Sequence of chain 1.A:
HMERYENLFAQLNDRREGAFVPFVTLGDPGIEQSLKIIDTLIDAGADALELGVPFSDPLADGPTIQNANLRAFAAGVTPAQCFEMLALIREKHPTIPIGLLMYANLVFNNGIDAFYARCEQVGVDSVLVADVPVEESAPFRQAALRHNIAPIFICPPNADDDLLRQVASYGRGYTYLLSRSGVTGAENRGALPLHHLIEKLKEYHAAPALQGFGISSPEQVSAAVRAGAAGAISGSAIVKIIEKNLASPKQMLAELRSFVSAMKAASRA

Binding-site contacts:
Ligand atom C1 contacts residue PHE23 of chain 1.A at 4.0 Å (hydrophobic).
Ligand atom O4P contacts residue ILE215 of chain 1.A at 4.2 Å.
Ligand atom O1P contacts residue GLY235 of chain 1.A at 3.9 Å.
Ligand atom C2 contacts residue TYR176 of chain 1.A at 4.0 Å (hydrophobic).
Ligand atom O3P contacts residue GLY235 of chain 1.A at 3.5 Å.
Ligand atom P contacts residue GLY214 of chain 1.A at 3.9 Å.
Ligand atom O2 contacts residue SER236 of chain 1.A at 4.0 Å.
Ligand atom C3 contacts residue THR184 of chain 1.A at 3.5 Å.
Ligand atom C2 contacts residue PHE23 of chain 1.A at 4.2 Å (hydrophobic).
Ligand atom O1 contacts residue ILE233 of chain 1.A at 3.8 Å.
Ligand atom O4P contacts residue PHE213 of chain 1.A at 4.2 Å.
Ligand atom O1P contacts residue PHE213 of chain 1.A at 3.5 Å.
Ligand atom P contacts residue SER236 of chain 1.A at 3.5 Å.
Ligand atom O2 contacts residue THR184 of chain 1.A at 3.9 Å.
Ligand atom O2P contacts residue GLY185 of chain 1.A at 3.3 Å (h-bond).
Ligand atom O2P contacts residue THR184 of chain 1.A at 3.9 Å.
Ligand atom O2P contacts residue SER236 of chain 1.A at 3.8 Å.
Ligand atom O2 contacts residue GLY235 of chain 1.A at 3.2 Å.
Ligand atom O3P contacts residue GLY185 of chain 1.A at 3.9 Å.
Ligand atom O4P contacts residue GLY214 of chain 1.A at 3.8 Å.
Ligand atom O3P contacts residue SER236 of chain 1.A at 2.2 Å (h-bond).
Ligand atom O2P contacts residue GLY214 of chain 1.A at 2.8 Å (h-bond).
Ligand atom O1 contacts residue TYR176 of chain 1.A at 2.3 Å (h-bond).
Ligand atom O2 contacts residue PHE23 of chain 1.A at 3.2 Å.
Ligand atom O4P contacts residue GLY235 of chain 1.A at 2.8 Å (h-bond).
Ligand atom O2P contacts residue ARG180 of chain 1.A at 3.9 Å.
Ligand atom P contacts residue PHE213 of chain 1.A at 3.9 Å.
Ligand atom O4P contacts residue SER234 of chain 1.A at 3.7 Å.
Ligand atom O1P contacts residue THR184 of chain 1.A at 4.1 Å.
Ligand atom O4P contacts residue SER236 of chain 1.A at 3.5 Å (h-bond).
Ligand atom O2 contacts residue ILE65 of chain 1.A at 3.9 Å.
Ligand atom P contacts residue GLY235 of chain 1.A at 3.6 Å.
Ligand atom O2P contacts residue PHE213 of chain 1.A at 3.2 Å.
Ligand atom C2 contacts residue GLY235 of chain 1.A at 3.7 Å.
Ligand atom P contacts residue THR184 of chain 1.A at 3.8 Å.
Ligand atom O3P contacts residue THR184 of chain 1.A at 2.9 Å.
Ligand atom C3 contacts residue PHE213 of chain 1.A at 3.5 Å (hydrophobic).
Ligand atom C1 contacts residue TYR176 of chain 1.A at 3.5 Å (hydrophobic).
Ligand atom C3 contacts residue TYR176 of chain 1.A at 3.8 Å (hydrophobic).
Ligand atom O1P contacts residue TYR176 of chain 1.A at 4.0 Å.

This small molecule binds to this protein.
Small molecule (SMILES): O=P(O)(O)OC[C@H](O)CO